Sequence of chain 1.M:
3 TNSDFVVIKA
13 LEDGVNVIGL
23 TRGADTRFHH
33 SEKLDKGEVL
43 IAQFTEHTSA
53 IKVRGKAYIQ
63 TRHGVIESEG

Binding-site contacts:
Ligand atom CE2 contacts residue GLN45 of chain 1.M at 3.9 Å.
Ligand atom O contacts residue SER51 of chain 1.N at 3.0 Å (h-bond).
Ligand atom C contacts residue THR47 of chain 1.M at 3.4 Å.
Ligand atom NE1 contacts residue ALA44 of chain 1.M at 3.8 Å.
Ligand atom C contacts residue THR50 of chain 1.M at 4.0 Å.
Ligand atom OXT contacts residue HIS49 of chain 1.M at 3.8 Å.
Ligand atom O contacts residue GLY25 of chain 1.N at 3.0 Å (h-bond).
Ligand atom CH2 contacts residue GLY21 of chain 1.M at 3.6 Å.
Ligand atom CA contacts residue SER51 of chain 1.N at 4.0 Å.
Ligand atom CB contacts residue SER51 of chain 1.N at 3.4 Å.
Ligand atom CA contacts residue THR28 of chain 1.N at 3.2 Å.
Ligand atom CD2 contacts residue THR50 of chain 1.M at 4.0 Å.
Ligand atom CB contacts residue THR23 of chain 1.N at 3.7 Å.
Ligand atom OXT contacts residue THR47 of chain 1.M at 2.5 Å (h-bond).
Ligand atom CZ2 contacts residue THR50 of chain 1.M at 4.0 Å.
Ligand atom CE3 contacts residue HIS31 of chain 1.M at 4.0 Å.
Ligand atom C contacts residue SER51 of chain 1.N at 3.6 Å.
Ligand atom C contacts residue GLY25 of chain 1.N at 3.5 Å.
Ligand atom CB contacts residue THR28 of chain 1.N at 3.4 Å.
Ligand atom N contacts residue THR28 of chain 1.N at 3.0 Å (h-bond).
Ligand atom CA contacts residue GLY25 of chain 1.N at 3.4 Å.
Ligand atom CE2 contacts residue ALA44 of chain 1.M at 4.0 Å (hydrophobic).
Ligand atom CZ3 contacts residue GLY21 of chain 1.M at 3.7 Å.
Ligand atom N contacts residue ASP27 of chain 1.N at 3.0 Å (salt-bridge).
Ligand atom CE3 contacts residue HIS32 of chain 1.M at 3.9 Å.
Ligand atom N contacts residue ARG24 of chain 1.N at 3.8 Å.
Ligand atom NE1 contacts residue GLN45 of chain 1.M at 2.9 Å (h-bond).
Ligand atom OXT contacts residue THR50 of chain 1.M at 2.9 Å (h-bond).
Ligand atom CD1 contacts residue SER51 of chain 1.N at 3.4 Å.
Ligand atom O contacts residue ARG24 of chain 1.N at 3.6 Å.
Ligand atom CD1 contacts residue GLN45 of chain 1.M at 3.6 Å.
Ligand atom N contacts residue GLY25 of chain 1.N at 2.6 Å (h-bond).
Ligand atom CE2 contacts residue THR50 of chain 1.M at 3.9 Å.
Ligand atom N contacts residue THR23 of chain 1.N at 2.9 Å (h-bond).
Ligand atom CD1 contacts residue THR47 of chain 1.M at 3.8 Å.
Ligand atom CA contacts residue THR23 of chain 1.N at 3.8 Å.
Ligand atom CG contacts residue SER51 of chain 1.N at 3.8 Å.
Ligand atom O contacts residue THR47 of chain 1.M at 3.6 Å (h-bond).
Ligand atom CZ2 contacts residue ALA44 of chain 1.M at 3.9 Å (hydrophobic).
Ligand atom CZ3 contacts residue HIS32 of chain 1.M at 4.0 Å.

Sequence of chain 1.N:
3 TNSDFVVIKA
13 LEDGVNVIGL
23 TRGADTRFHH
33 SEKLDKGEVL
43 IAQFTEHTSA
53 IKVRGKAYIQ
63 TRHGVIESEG

This small molecule binds to this protein.
Small molecule (SMILES): N[C@@H](Cc1c[nH]c2ccccc12)C(=O)O